This protein binds this small molecule.
Small molecule (SMILES): CC(=O)N[C@H]1[C@H](O[C@H]2[C@H](O)[C@@H](NC(C)=O)CO[C@@H]2CO)O[C@H](CO)[C@@H](O)[C@@H]1O

Sequence of chain 1.C:
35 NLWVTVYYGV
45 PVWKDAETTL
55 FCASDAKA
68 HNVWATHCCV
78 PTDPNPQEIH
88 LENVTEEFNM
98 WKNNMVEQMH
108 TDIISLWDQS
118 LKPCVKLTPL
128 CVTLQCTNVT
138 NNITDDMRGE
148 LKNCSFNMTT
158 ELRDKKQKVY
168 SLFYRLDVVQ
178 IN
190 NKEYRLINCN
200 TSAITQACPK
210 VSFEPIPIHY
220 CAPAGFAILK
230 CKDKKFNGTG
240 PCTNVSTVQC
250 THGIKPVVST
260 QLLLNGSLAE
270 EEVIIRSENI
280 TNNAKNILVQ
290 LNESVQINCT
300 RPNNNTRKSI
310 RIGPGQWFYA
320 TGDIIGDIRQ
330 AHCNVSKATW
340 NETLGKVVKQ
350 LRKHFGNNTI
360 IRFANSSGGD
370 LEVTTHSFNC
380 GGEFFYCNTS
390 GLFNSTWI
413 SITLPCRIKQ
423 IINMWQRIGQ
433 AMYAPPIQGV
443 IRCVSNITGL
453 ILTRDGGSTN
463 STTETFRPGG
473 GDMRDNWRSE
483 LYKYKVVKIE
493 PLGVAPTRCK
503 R

Binding-site contacts:
Ligand atom C8 contacts residue NAG2 of chain 1.Q at 3.5 Å.
Ligand atom C7 contacts residue NAG2 of chain 1.Q at 3.7 Å.
Ligand atom O3 contacts residue NAG2 of chain 1.Q at 3.7 Å.
Ligand atom C7 contacts residue ASN393 of chain 1.C at 3.6 Å.
Ligand atom C8 contacts residue NAG1 of chain 1.GB at 4.0 Å.
Ligand atom C4 contacts residue ASN393 of chain 1.C at 4.2 Å.
Ligand atom O5 contacts residue ASN393 of chain 1.C at 2.4 Å (h-bond).
Ligand atom N2 contacts residue NAG2 of chain 1.Q at 4.5 Å.
Ligand atom O7 contacts residue NAG2 of chain 1.Q at 3.4 Å.
Ligand atom C2 contacts residue ASN393 of chain 1.C at 2.5 Å.
Ligand atom N2 contacts residue ASN393 of chain 1.C at 2.9 Å (h-bond).
Ligand atom O7 contacts residue ASN393 of chain 1.C at 3.9 Å.
Ligand atom O7 contacts residue NAG1 of chain 1.Q at 4.5 Å.
Ligand atom C3 contacts residue ASN393 of chain 1.C at 3.8 Å.
Ligand atom C5 contacts residue ASN393 of chain 1.C at 3.7 Å.
Ligand atom C1 contacts residue ASN393 of chain 1.C at 1.4 Å.